Sequence of chain 1.B:
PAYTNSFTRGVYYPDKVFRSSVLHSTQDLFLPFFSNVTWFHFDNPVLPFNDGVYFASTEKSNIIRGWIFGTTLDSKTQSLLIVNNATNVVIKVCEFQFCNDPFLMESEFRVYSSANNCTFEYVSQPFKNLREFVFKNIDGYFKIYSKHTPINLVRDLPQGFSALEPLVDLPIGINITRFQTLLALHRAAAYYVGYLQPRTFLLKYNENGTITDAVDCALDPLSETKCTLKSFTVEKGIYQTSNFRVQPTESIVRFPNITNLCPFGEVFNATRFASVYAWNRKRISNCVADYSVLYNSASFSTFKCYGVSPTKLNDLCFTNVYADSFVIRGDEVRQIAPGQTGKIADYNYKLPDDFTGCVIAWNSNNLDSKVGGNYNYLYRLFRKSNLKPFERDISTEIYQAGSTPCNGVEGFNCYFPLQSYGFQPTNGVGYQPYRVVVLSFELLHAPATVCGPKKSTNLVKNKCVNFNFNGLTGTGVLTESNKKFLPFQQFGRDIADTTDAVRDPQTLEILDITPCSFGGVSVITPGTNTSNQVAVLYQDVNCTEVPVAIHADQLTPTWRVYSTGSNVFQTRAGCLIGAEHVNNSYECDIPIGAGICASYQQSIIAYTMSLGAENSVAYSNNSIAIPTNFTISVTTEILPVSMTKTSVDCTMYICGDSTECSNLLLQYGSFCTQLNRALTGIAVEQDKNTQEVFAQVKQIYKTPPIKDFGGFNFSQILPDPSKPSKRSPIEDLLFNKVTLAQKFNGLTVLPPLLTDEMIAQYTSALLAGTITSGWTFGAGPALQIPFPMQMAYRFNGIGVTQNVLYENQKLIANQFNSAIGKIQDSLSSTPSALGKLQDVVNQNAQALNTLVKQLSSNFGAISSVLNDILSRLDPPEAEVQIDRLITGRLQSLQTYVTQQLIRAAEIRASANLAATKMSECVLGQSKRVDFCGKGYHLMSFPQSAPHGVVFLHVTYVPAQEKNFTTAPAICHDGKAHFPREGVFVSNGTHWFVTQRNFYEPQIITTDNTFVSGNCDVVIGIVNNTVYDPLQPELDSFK

Binding-site contacts:
Ligand atom O5 contacts residue ASN61 of chain 1.B at 2.5 Å (h-bond).
Ligand atom C8 contacts residue PHE59 of chain 1.B at 3.8 Å (hydrophobic).
Ligand atom C8 contacts residue PRO631 of chain 1.B at 3.8 Å (hydrophobic).
Ligand atom C5 contacts residue TYR28 of chain 1.B at 4.2 Å (hydrophobic).
Ligand atom C4 contacts residue ASN61 of chain 1.B at 4.3 Å.
Ligand atom O7 contacts residue ASN61 of chain 1.B at 4.4 Å.
Ligand atom C7 contacts residue PRO631 of chain 1.B at 4.5 Å (hydrophobic).
Ligand atom C5 contacts residue ASN61 of chain 1.B at 3.7 Å.
Ligand atom O6 contacts residue TYR28 of chain 1.B at 3.8 Å.
Ligand atom N2 contacts residue ASN61 of chain 1.B at 2.9 Å (h-bond).
Ligand atom C6 contacts residue TYR28 of chain 1.B at 3.4 Å (hydrophobic).
Ligand atom C1 contacts residue ASN61 of chain 1.B at 1.5 Å.
Ligand atom C3 contacts residue ASN61 of chain 1.B at 3.8 Å.
Ligand atom C2 contacts residue ASN61 of chain 1.B at 2.5 Å.
Ligand atom O5 contacts residue TYR28 of chain 1.B at 3.7 Å.
Ligand atom C7 contacts residue ASN61 of chain 1.B at 3.9 Å.

A small-molecule ligand and the protein it binds are described below.
Small molecule (SMILES): CC(=O)N[C@@H]1[C@@H](O)[C@H](O)[C@@H](CO)O[C@H]1O